Binding-site contacts:
Ligand atom O2A contacts residue GLY211 of chain 1.D at 3.1 Å.
Ligand atom N6 contacts residue ILE350 of chain 1.D at 3.3 Å.
Ligand atom O1A contacts residue THR213 of chain 1.D at 3.8 Å.
Ligand atom N7 contacts residue ILE350 of chain 1.D at 4.0 Å.
Ligand atom O3B contacts residue LYS212 of chain 1.D at 2.7 Å (salt-bridge).
Ligand atom N3 contacts residue LEU354 of chain 1.D at 3.7 Å.
Ligand atom O2B contacts residue GLY211 of chain 1.D at 3.1 Å (h-bond).
Ligand atom O2A contacts residue THR213 of chain 1.D at 3.7 Å.
Ligand atom S1G contacts residue ARG332 of chain 1.E at 2.6 Å (salt-bridge).
Ligand atom C2 contacts residue VAL180 of chain 1.D at 3.5 Å (hydrophobic).
Ligand atom C5 contacts residue ALA214 of chain 1.D at 3.9 Å (hydrophobic).
Ligand atom O2A contacts residue ALA214 of chain 1.D at 3.9 Å.
Ligand atom C6 contacts residue ILE181 of chain 1.D at 4.0 Å (hydrophobic).
Ligand atom O3B contacts residue GLY209 of chain 1.D at 3.6 Å.
Ligand atom PG contacts residue LYS212 of chain 1.D at 3.2 Å.
Ligand atom O2G contacts residue ARG333 of chain 1.E at 3.9 Å.
Ligand atom PG contacts residue ARG332 of chain 1.E at 3.9 Å.
Ligand atom O3G contacts residue LYS212 of chain 1.D at 2.6 Å (salt-bridge).
Ligand atom C6 contacts residue ILE350 of chain 1.D at 3.5 Å (hydrophobic).
Ligand atom O3B contacts residue ARG332 of chain 1.E at 4.1 Å.
Ligand atom PB contacts residue LYS212 of chain 1.D at 3.4 Å.
Ligand atom N6 contacts residue ILE181 of chain 1.D at 3.4 Å (h-bond).
Ligand atom N1 contacts residue VAL180 of chain 1.D at 3.2 Å.
Ligand atom O2A contacts residue LYS212 of chain 1.D at 3.6 Å.
Ligand atom O1B contacts residue THR213 of chain 1.D at 2.9 Å (h-bond).
Ligand atom O2B contacts residue LYS212 of chain 1.D at 2.7 Å (salt-bridge).
Ligand atom O2B contacts residue THR213 of chain 1.D at 3.6 Å (h-bond).
Ligand atom N1 contacts residue ILE181 of chain 1.D at 3.1 Å (h-bond).
Ligand atom N7 contacts residue ALA214 of chain 1.D at 3.9 Å.
Ligand atom C5 contacts residue ILE350 of chain 1.D at 3.8 Å (hydrophobic).
Ligand atom O1B contacts residue LYS212 of chain 1.D at 3.8 Å.
Ligand atom O3A contacts residue ARG332 of chain 1.E at 4.0 Å.
Ligand atom C2 contacts residue ILE181 of chain 1.D at 4.0 Å (hydrophobic).
Ligand atom C6 contacts residue VAL180 of chain 1.D at 3.9 Å (hydrophobic).
Ligand atom C8 contacts residue PRO388 of chain 1.D at 4.0 Å (hydrophobic).
Ligand atom C8 contacts residue GLY211 of chain 1.D at 4.0 Å.
Ligand atom N6 contacts residue VAL180 of chain 1.D at 3.6 Å.
Ligand atom O4' contacts residue PRO388 of chain 1.D at 3.8 Å.
Ligand atom O2' contacts residue ASP178 of chain 1.D at 4.0 Å.
Ligand atom C2 contacts residue LEU354 of chain 1.D at 3.5 Å (hydrophobic).

Sequence of chain 1.E:
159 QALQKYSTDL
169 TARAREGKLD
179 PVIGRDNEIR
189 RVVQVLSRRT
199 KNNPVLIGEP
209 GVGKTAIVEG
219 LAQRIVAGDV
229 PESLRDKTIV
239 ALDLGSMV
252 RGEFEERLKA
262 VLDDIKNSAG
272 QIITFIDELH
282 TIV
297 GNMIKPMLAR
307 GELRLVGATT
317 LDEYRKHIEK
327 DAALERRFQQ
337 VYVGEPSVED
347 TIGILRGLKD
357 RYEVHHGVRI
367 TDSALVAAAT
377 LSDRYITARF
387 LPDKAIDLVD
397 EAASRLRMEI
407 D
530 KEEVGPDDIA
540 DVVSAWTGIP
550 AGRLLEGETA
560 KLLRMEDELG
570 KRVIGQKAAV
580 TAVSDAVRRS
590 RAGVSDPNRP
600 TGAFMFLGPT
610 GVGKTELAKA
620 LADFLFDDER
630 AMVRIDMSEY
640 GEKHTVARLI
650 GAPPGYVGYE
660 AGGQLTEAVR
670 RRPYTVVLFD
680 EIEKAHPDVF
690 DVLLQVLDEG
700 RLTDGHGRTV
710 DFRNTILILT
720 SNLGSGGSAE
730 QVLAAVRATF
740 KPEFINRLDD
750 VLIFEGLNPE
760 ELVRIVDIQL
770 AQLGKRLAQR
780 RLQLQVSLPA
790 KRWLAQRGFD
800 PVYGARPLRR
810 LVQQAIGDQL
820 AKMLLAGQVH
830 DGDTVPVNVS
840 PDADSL

The protein below binds the small molecule below.
Small molecule (SMILES): Nc1ncnc2c1ncn2[C@@H]1O[C@H](COP(=O)(O)OP(=O)(O)OP(O)(O)=S)[C@@H](O)[C@H]1O

Sequence of chain 1.D:
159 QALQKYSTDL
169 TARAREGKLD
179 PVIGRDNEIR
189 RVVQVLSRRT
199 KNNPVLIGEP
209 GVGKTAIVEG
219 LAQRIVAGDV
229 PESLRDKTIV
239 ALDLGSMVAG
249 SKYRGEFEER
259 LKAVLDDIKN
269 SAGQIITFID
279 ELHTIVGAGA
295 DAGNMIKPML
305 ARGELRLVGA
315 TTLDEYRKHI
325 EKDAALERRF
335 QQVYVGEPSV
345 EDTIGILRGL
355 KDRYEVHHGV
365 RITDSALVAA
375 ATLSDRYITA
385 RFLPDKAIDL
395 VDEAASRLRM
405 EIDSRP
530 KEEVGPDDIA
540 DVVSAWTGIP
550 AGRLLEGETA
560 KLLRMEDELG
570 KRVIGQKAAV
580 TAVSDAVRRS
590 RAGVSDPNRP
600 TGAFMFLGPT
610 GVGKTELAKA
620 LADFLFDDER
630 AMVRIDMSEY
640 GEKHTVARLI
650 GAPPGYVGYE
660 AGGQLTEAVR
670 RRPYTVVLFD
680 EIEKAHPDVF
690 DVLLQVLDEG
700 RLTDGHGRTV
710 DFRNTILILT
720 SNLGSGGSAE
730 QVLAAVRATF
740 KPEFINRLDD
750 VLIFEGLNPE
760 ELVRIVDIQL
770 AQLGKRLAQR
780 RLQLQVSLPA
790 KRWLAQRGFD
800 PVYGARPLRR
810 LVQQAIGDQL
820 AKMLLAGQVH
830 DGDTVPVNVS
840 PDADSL